Sequence of chain 9.A:
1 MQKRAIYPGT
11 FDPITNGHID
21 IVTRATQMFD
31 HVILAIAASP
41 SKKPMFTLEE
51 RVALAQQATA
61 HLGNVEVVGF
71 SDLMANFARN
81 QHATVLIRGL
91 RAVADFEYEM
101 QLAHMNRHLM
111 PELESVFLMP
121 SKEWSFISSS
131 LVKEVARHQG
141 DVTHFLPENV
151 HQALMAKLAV

Binding-site contacts:
Ligand atom C10 contacts residue MET105 of chain 9.A at 3.5 Å (hydrophobic).
Ligand atom C17 contacts residue THR10 of chain 9.A at 3.7 Å.
Ligand atom C3 contacts residue GLU134 of chain 11.A at 3.7 Å.
Ligand atom C9 contacts residue LEU102 of chain 9.A at 3.5 Å (hydrophobic).
Ligand atom C contacts residue LEU131 of chain 11.A at 3.9 Å (hydrophobic).
Ligand atom C8 contacts residue LEU131 of chain 11.A at 4.0 Å (hydrophobic).
Ligand atom C18 contacts residue MET74 of chain 9.A at 3.8 Å (hydrophobic).
Ligand atom CL contacts residue LEU102 of chain 9.A at 4.0 Å.
Ligand atom C15 contacts residue ALA37 of chain 9.A at 3.9 Å (hydrophobic).
Ligand atom C1 contacts residue TYR98 of chain 9.A at 3.9 Å (hydrophobic).
Ligand atom CL contacts residue TYR98 of chain 9.A at 3.4 Å.
Ligand atom C19 contacts residue MET74 of chain 9.A at 3.6 Å (hydrophobic).
Ligand atom C6 contacts residue LEU131 of chain 11.A at 3.5 Å (hydrophobic).
Ligand atom C17 contacts residue GLY9 of chain 9.A at 3.7 Å.
Ligand atom C10 contacts residue VAL135 of chain 11.A at 3.8 Å (hydrophobic).
Ligand atom C5 contacts residue LEU131 of chain 11.A at 3.8 Å (hydrophobic).
Ligand atom C9 contacts residue LEU73 of chain 9.A at 3.9 Å (hydrophobic).
Ligand atom C10 contacts residue LEU109 of chain 9.A at 4.0 Å (hydrophobic).
Ligand atom C1 contacts residue LEU131 of chain 11.A at 3.6 Å (hydrophobic).
Ligand atom N1 contacts residue LEU73 of chain 9.A at 3.3 Å.
Ligand atom N2 contacts residue LEU73 of chain 9.A at 3.7 Å.
Ligand atom CL contacts residue LEU131 of chain 11.A at 3.9 Å.
Ligand atom N1 contacts residue MET74 of chain 9.A at 3.9 Å.
Ligand atom C2 contacts residue LEU131 of chain 11.A at 3.9 Å (hydrophobic).
Ligand atom C16 contacts residue ALA37 of chain 9.A at 3.9 Å (hydrophobic).
Ligand atom C19 contacts residue PHE70 of chain 9.A at 3.5 Å (hydrophobic).
Ligand atom C10 contacts residue ASN106 of chain 9.A at 3.5 Å.
Ligand atom C8 contacts residue LEU102 of chain 9.A at 3.7 Å (hydrophobic).
Ligand atom C10 contacts residue LEU102 of chain 9.A at 3.6 Å (hydrophobic).
Ligand atom C6 contacts residue TYR98 of chain 9.A at 3.4 Å (hydrophobic).
Ligand atom C5 contacts residue TYR98 of chain 9.A at 3.3 Å (hydrophobic).
Ligand atom CL contacts residue GLN101 of chain 9.A at 3.8 Å.
Ligand atom C14 contacts residue ALA37 of chain 9.A at 3.9 Å (hydrophobic).
Ligand atom C16 contacts residue THR10 of chain 9.A at 3.5 Å.
Ligand atom N2 contacts residue MET74 of chain 9.A at 3.1 Å (h-bond).
Ligand atom C4 contacts residue TYR98 of chain 9.A at 3.9 Å (hydrophobic).
Ligand atom C contacts residue GLN101 of chain 9.A at 3.8 Å.
Ligand atom C11 contacts residue LEU73 of chain 9.A at 3.5 Å (hydrophobic).
Ligand atom C18 contacts residue GLY9 of chain 9.A at 3.7 Å.
Ligand atom C19 contacts residue ALA37 of chain 9.A at 3.9 Å (hydrophobic).

Sequence of chain 11.A:
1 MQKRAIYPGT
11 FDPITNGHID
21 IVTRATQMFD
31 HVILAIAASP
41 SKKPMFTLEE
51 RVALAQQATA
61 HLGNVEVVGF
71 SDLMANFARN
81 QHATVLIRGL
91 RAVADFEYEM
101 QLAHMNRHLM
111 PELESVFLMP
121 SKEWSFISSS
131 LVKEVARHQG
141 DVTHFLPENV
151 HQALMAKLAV

The protein below binds the small molecule below.
Small molecule (SMILES): Cc1cc(Nc2ccc(C)c(Cl)c2)[n+]2nc(Cc3ccccc3)[nH]c2n1